Sequence of chain 2.B:
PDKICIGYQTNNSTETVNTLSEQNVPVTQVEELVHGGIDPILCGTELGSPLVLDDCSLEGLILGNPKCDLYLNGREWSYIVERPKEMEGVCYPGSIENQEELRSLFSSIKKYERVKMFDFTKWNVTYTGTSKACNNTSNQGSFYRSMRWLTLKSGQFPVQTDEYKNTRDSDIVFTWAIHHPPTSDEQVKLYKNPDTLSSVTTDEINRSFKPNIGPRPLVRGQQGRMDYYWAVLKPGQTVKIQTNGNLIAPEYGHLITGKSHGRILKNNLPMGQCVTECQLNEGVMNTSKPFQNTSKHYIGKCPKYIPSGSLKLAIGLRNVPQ

Binding-site contacts:
Ligand atom C5 contacts residue ASN287 of chain 2.B at 3.7 Å.
Ligand atom O7 contacts residue GLU278 of chain 2.B at 4.2 Å.
Ligand atom C4 contacts residue ASN287 of chain 2.B at 4.2 Å.
Ligand atom C3 contacts residue ASN287 of chain 2.B at 3.8 Å.
Ligand atom C8 contacts residue VAL276 of chain 2.B at 3.4 Å (hydrophobic).
Ligand atom C1 contacts residue ASN287 of chain 2.B at 1.4 Å.
Ligand atom O5 contacts residue ASN287 of chain 2.B at 2.4 Å (h-bond).
Ligand atom C8 contacts residue GLU278 of chain 2.B at 4.3 Å.
Ligand atom O7 contacts residue ASN287 of chain 2.B at 4.1 Å.
Ligand atom N2 contacts residue ASN287 of chain 2.B at 2.8 Å (h-bond).
Ligand atom C7 contacts residue ASN287 of chain 2.B at 3.6 Å.
Ligand atom C8 contacts residue THR277 of chain 2.B at 4.0 Å.
Ligand atom C2 contacts residue ASN287 of chain 2.B at 2.5 Å.

A protein and the small-molecule ligand that binds it are described below.
Small molecule (SMILES): CC(=O)N[C@@H]1[C@@H](O)[C@H](O)[C@@H](CO)O[C@H]1O